Binding-site contacts:
Ligand atom O5 contacts residue ASN25 of chain 1.D at 2.4 Å (h-bond).
Ligand atom O7 contacts residue ASN25 of chain 1.D at 4.2 Å.
Ligand atom C8 contacts residue ALA23 of chain 1.D at 3.8 Å (hydrophobic).
Ligand atom C3 contacts residue ASN25 of chain 1.D at 3.8 Å.
Ligand atom C1 contacts residue ASN25 of chain 1.D at 1.4 Å.
Ligand atom C2 contacts residue ASN25 of chain 1.D at 2.4 Å.
Ligand atom C5 contacts residue ASN25 of chain 1.D at 3.7 Å.
Ligand atom C7 contacts residue ASN25 of chain 1.D at 3.7 Å.
Ligand atom C8 contacts residue ALA24 of chain 1.D at 4.3 Å (hydrophobic).
Ligand atom C4 contacts residue ASN25 of chain 1.D at 4.2 Å.
Ligand atom N2 contacts residue ASN25 of chain 1.D at 2.9 Å (h-bond).

A protein and the small-molecule ligand that binds it are described below.
Small molecule (SMILES): CC(=O)N[C@@H]1[C@@H](O)[C@H](O)[C@@H](CO)O[C@H]1O

Sequence of chain 1.D:
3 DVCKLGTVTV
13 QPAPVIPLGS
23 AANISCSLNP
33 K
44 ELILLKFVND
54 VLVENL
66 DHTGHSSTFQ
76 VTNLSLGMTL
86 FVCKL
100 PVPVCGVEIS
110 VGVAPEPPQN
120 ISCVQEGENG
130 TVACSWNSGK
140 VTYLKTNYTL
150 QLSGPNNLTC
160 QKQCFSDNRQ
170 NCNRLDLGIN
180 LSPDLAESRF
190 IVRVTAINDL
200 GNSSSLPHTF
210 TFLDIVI